Sequence of chain 2.A:
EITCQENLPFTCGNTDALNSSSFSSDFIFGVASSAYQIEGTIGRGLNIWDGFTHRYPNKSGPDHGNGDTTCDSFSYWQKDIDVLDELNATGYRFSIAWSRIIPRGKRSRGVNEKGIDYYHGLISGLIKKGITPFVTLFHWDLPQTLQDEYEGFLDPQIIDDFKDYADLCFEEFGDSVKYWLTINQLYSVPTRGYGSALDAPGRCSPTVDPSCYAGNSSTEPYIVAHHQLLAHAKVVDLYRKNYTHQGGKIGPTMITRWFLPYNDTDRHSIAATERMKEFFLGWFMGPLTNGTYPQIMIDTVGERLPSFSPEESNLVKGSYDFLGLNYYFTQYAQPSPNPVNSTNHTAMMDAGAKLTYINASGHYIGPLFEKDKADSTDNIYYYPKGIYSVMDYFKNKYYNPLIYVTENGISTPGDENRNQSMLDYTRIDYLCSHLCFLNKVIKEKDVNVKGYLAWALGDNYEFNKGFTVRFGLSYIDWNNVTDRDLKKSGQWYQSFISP

Binding-site contacts:
Ligand atom O6 contacts residue TYR58 of chain 2.A at 3.6 Å.
Ligand atom C1 contacts residue SO41 of chain 2.R at 4.0 Å.
Ligand atom C3 contacts residue ASN60 of chain 2.A at 3.9 Å.
Ligand atom C2 contacts residue SO41 of chain 2.R at 4.2 Å.
Ligand atom N2 contacts residue SO41 of chain 2.R at 4.1 Å.
Ligand atom C1 contacts residue ASN60 of chain 2.A at 1.5 Å.
Ligand atom C5 contacts residue ASN60 of chain 2.A at 3.7 Å.
Ligand atom C2 contacts residue ASN60 of chain 2.A at 2.7 Å.
Ligand atom O5 contacts residue ASN60 of chain 2.A at 2.4 Å (h-bond).
Ligand atom O7 contacts residue ASN60 of chain 2.A at 4.2 Å.
Ligand atom C7 contacts residue SO41 of chain 2.R at 3.8 Å.
Ligand atom O4 contacts residue SER213 of chain 2.A at 4.0 Å.
Ligand atom O7 contacts residue SO41 of chain 2.R at 3.5 Å (h-bond).
Ligand atom O6 contacts residue SER213 of chain 2.A at 3.8 Å.
Ligand atom C4 contacts residue ASN60 of chain 2.A at 4.3 Å.
Ligand atom C6 contacts residue SER213 of chain 2.A at 4.2 Å.
Ligand atom C5 contacts residue SER213 of chain 2.A at 4.2 Å.
Ligand atom C7 contacts residue ASN60 of chain 2.A at 3.8 Å.
Ligand atom N2 contacts residue ASN60 of chain 2.A at 3.0 Å (h-bond).

The protein below binds the small molecule below.
Small molecule (SMILES): CC(=O)N[C@@H]1[C@@H](O)[C@H](O)[C@@H](CO)O[C@H]1O